Binding-site contacts:
Ligand atom C7 contacts residue ASN238 of chain 1.D at 4.4 Å.
Ligand atom C1 contacts residue ARG125 of chain 1.D at 3.6 Å.
Ligand atom C4 contacts residue ASN238 of chain 1.D at 3.8 Å.
Ligand atom C1 contacts residue ASN238 of chain 1.D at 1.5 Å.
Ligand atom N2 contacts residue ARG125 of chain 1.D at 2.8 Å (salt-bridge).
Ligand atom C2 contacts residue ASN238 of chain 1.D at 2.6 Å.
Ligand atom C3 contacts residue ASN238 of chain 1.D at 3.3 Å.
Ligand atom C6 contacts residue ASN238 of chain 1.D at 4.1 Å.
Ligand atom N2 contacts residue ASN238 of chain 1.D at 3.0 Å (h-bond).
Ligand atom C8 contacts residue ARG125 of chain 1.D at 3.5 Å.
Ligand atom C5 contacts residue ASN238 of chain 1.D at 3.0 Å.
Ligand atom C3 contacts residue ARG125 of chain 1.D at 4.3 Å.
Ligand atom O5 contacts residue ASN238 of chain 1.D at 2.4 Å (h-bond).
Ligand atom C2 contacts residue ARG125 of chain 1.D at 3.7 Å.
Ligand atom C7 contacts residue ARG125 of chain 1.D at 3.5 Å.

Sequence of chain 1.D:
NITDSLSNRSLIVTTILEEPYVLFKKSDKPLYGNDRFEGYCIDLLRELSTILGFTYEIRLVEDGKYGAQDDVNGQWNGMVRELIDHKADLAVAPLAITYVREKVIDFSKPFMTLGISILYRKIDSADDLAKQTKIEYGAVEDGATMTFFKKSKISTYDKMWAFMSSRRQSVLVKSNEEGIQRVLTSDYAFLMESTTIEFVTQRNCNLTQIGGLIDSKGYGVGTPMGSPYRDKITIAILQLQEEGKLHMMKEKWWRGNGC

The protein below binds the small molecule below.
Small molecule (SMILES): CC(=O)N[C@@H]1[C@@H](O)[C@H](O)[C@@H](CO)O[C@H]1O